Binding-site contacts:
Ligand atom C6 contacts residue TYR109 of chain 1.B at 3.4 Å (hydrophobic).
Ligand atom O3 contacts residue EDO1 of chain 1.G at 0.8 Å.
Ligand atom C1 contacts residue ILE54 of chain 1.B at 3.8 Å (hydrophobic).
Ligand atom C1 contacts residue VAL59 of chain 1.B at 4.4 Å (hydrophobic).
Ligand atom C4 contacts residue ASN110 of chain 1.B at 4.5 Å.
Ligand atom C4 contacts residue PHE116 of chain 1.B at 3.8 Å (hydrophobic).
Ligand atom N1 contacts residue EDO1 of chain 1.G at 1.3 Å (h-bond).
Ligand atom C2 contacts residue VAL59 of chain 1.B at 4.2 Å (hydrophobic).
Ligand atom O2 contacts residue TYR109 of chain 1.B at 4.1 Å.
Ligand atom N2 contacts residue EDO1 of chain 1.G at 4.0 Å.
Ligand atom O3 contacts residue ASN110 of chain 1.B at 2.9 Å (h-bond).
Ligand atom O2 contacts residue VAL64 of chain 1.B at 3.5 Å.
Ligand atom N1 contacts residue ASN110 of chain 1.B at 4.1 Å.
Ligand atom C3 contacts residue PHE116 of chain 1.B at 4.4 Å (hydrophobic).
Ligand atom N1 contacts residue VAL59 of chain 1.B at 4.2 Å.
Ligand atom C5 contacts residue ASN110 of chain 1.B at 4.3 Å.
Ligand atom C1 contacts residue PHE116 of chain 1.B at 4.4 Å (hydrophobic).
Ligand atom C6 contacts residue EDO1 of chain 1.G at 2.2 Å.
Ligand atom N2 contacts residue VAL64 of chain 1.B at 4.1 Å.
Ligand atom C5 contacts residue TYR109 of chain 1.B at 3.5 Å (hydrophobic).
Ligand atom C2 contacts residue CYS106 of chain 1.B at 4.3 Å (hydrophobic).
Ligand atom N2 contacts residue TYR109 of chain 1.B at 4.2 Å.
Ligand atom C7 contacts residue VAL64 of chain 1.B at 3.4 Å (hydrophobic).
Ligand atom C6 contacts residue ASN110 of chain 1.B at 3.9 Å.
Ligand atom C1 contacts residue CYS106 of chain 1.B at 4.3 Å (hydrophobic).
Ligand atom N2 contacts residue ASN110 of chain 1.B at 3.9 Å.
Ligand atom C6 contacts residue TYR67 of chain 1.B at 4.3 Å (hydrophobic).
Ligand atom C2 contacts residue ASN110 of chain 1.B at 3.7 Å.
Ligand atom C1 contacts residue EDO1 of chain 1.G at 0.9 Å.
Ligand atom O1 contacts residue PHE116 of chain 1.B at 3.5 Å.
Ligand atom C1 contacts residue PHE55 of chain 1.B at 4.3 Å (hydrophobic).
Ligand atom C2 contacts residue EDO1 of chain 1.G at 0.7 Å.
Ligand atom S1 contacts residue VAL64 of chain 1.B at 3.8 Å.
Ligand atom C5 contacts residue EDO1 of chain 1.G at 3.4 Å.
Ligand atom O3 contacts residue CYS106 of chain 1.B at 3.6 Å (h-bond).
Ligand atom C4 contacts residue EDO1 of chain 1.G at 3.6 Å.
Ligand atom C3 contacts residue EDO1 of chain 1.G at 2.4 Å.
Ligand atom C5 contacts residue VAL59 of chain 1.B at 4.5 Å (hydrophobic).
Ligand atom C5 contacts residue VAL64 of chain 1.B at 3.5 Å (hydrophobic).
Ligand atom N2 contacts residue PHE116 of chain 1.B at 4.4 Å.

Sequence of chain 1.B:
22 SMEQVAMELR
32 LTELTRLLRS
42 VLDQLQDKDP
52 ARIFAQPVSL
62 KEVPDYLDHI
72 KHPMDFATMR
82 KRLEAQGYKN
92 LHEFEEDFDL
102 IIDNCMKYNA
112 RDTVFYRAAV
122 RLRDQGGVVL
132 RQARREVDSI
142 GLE

This protein binds this small molecule.
Small molecule (SMILES): CC(=O)N1CCN(S(C)(=O)=O)CC1